Sequence of chain 1.G:
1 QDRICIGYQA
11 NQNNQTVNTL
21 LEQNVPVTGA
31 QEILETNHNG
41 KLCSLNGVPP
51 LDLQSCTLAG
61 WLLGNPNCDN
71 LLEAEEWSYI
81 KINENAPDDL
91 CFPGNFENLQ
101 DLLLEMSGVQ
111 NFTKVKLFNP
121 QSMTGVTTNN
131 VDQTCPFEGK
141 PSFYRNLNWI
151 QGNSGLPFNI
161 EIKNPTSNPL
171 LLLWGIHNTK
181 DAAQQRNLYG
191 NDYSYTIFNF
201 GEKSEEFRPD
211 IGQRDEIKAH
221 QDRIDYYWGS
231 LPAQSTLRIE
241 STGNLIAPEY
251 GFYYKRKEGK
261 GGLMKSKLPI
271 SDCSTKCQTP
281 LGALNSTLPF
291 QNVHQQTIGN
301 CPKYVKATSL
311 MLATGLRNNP

Binding-site contacts:
Ligand atom O5 contacts residue ASN111 of chain 1.G at 2.3 Å (h-bond).
Ligand atom C5 contacts residue ASN111 of chain 1.G at 3.6 Å.
Ligand atom C4 contacts residue ASN111 of chain 1.G at 4.2 Å.
Ligand atom C2 contacts residue ASN111 of chain 1.G at 2.6 Å.
Ligand atom C7 contacts residue ASN111 of chain 1.G at 4.1 Å.
Ligand atom C6 contacts residue ASN111 of chain 1.G at 4.3 Å.
Ligand atom N2 contacts residue ASN111 of chain 1.G at 3.2 Å (h-bond).
Ligand atom C3 contacts residue ASN111 of chain 1.G at 3.9 Å.
Ligand atom C1 contacts residue ASN111 of chain 1.G at 1.4 Å.
Ligand atom O7 contacts residue ASN111 of chain 1.G at 4.3 Å.

This protein binds this small molecule.
Small molecule (SMILES): CC(=O)N[C@@H]1[C@@H](O)[C@H](O)[C@@H](CO)O[C@H]1O